Binding-site contacts:
Ligand atom C17 contacts residue HIS139 of chain 2.A at 2.9 Å.
Ligand atom C8 contacts residue ASP46 of chain 2.A at 3.5 Å.
Ligand atom CL contacts residue ALA53 of chain 2.A at 3.7 Å.
Ligand atom C3 contacts residue SER103 of chain 2.A at 3.9 Å.
Ligand atom C contacts residue TRP56 of chain 2.A at 3.9 Å (hydrophobic).
Ligand atom CL contacts residue ARG57 of chain 2.A at 3.6 Å.
Ligand atom C18 contacts residue PHE44 of chain 2.A at 3.8 Å (hydrophobic).
Ligand atom C1 contacts residue PHE104 of chain 2.A at 3.6 Å (hydrophobic).
Ligand atom C20 contacts residue SER103 of chain 2.A at 3.3 Å.
Ligand atom O1 contacts residue PHE44 of chain 2.A at 3.8 Å.
Ligand atom C1 contacts residue ALA53 of chain 2.A at 3.8 Å (hydrophobic).
Ligand atom C2 contacts residue PHE104 of chain 2.A at 3.4 Å (hydrophobic).
Ligand atom C9 contacts residue GLU421 of chain 2.A at 3.0 Å.
Ligand atom C12 contacts residue HIS139 of chain 2.A at 3.6 Å.
Ligand atom CL contacts residue VAL60 of chain 2.A at 3.9 Å.
Ligand atom C11 contacts residue HIS139 of chain 2.A at 3.8 Å.
Ligand atom C16 contacts residue HIS139 of chain 2.A at 3.7 Å.
Ligand atom C15 contacts residue VAL105 of chain 2.A at 3.6 Å (hydrophobic).
Ligand atom C10 contacts residue GLU421 of chain 2.A at 3.1 Å.
Ligand atom O1 contacts residue PHE104 of chain 2.A at 3.5 Å.
Ligand atom C21 contacts residue MET85 of chain 2.A at 4.0 Å (hydrophobic).
Ligand atom C21 contacts residue TRP56 of chain 2.A at 3.9 Å (hydrophobic).
Ligand atom O contacts residue PHE47 of chain 2.A at 3.5 Å.
Ligand atom N1 contacts residue PHE422 of chain 2.A at 4.0 Å.
Ligand atom C6 contacts residue PHE422 of chain 2.A at 3.5 Å (hydrophobic).
Ligand atom CL contacts residue LEU83 of chain 2.A at 3.7 Å.
Ligand atom C10 contacts residue PHE422 of chain 2.A at 3.4 Å (hydrophobic).
Ligand atom O contacts residue ILE48 of chain 2.A at 3.9 Å.
Ligand atom C14 contacts residue PHE44 of chain 2.A at 3.4 Å (hydrophobic).
Ligand atom C14 contacts residue VAL105 of chain 2.A at 3.9 Å (hydrophobic).
Ligand atom O1 contacts residue SER103 of chain 2.A at 3.9 Å.
Ligand atom C3 contacts residue PHE104 of chain 2.A at 3.9 Å (hydrophobic).
Ligand atom C4 contacts residue SER103 of chain 2.A at 3.9 Å.
Ligand atom N1 contacts residue GLU421 of chain 2.A at 3.5 Å (salt-bridge).
Ligand atom C11 contacts residue PHE422 of chain 2.A at 3.3 Å (hydrophobic).
Ligand atom C11 contacts residue GLU421 of chain 2.A at 3.9 Å.
Ligand atom C5 contacts residue PHE422 of chain 2.A at 3.7 Å (hydrophobic).
Ligand atom C6 contacts residue TRP56 of chain 2.A at 3.4 Å (hydrophobic).
Ligand atom C9 contacts residue ASP46 of chain 2.A at 3.5 Å.
Ligand atom O contacts residue PHE104 of chain 2.A at 3.9 Å.

Sequence of chain 2.A:
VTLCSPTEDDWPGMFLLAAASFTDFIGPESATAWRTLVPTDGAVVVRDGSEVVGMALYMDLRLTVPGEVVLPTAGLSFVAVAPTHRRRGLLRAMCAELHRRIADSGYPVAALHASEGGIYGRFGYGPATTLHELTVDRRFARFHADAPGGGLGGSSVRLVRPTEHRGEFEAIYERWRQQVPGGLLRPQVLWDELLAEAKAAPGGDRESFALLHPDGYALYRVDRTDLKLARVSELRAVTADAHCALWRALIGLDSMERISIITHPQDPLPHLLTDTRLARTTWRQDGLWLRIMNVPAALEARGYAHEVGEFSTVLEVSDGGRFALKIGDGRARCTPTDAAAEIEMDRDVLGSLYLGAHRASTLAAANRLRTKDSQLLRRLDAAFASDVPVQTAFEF

This small molecule binds to this protein.
Small molecule (SMILES): CC1=C(c2ccc(Cl)cc2)S(=O)(=O)N=C1NCCCN1CCc2ccccc2C1